The protein below binds the small molecule below.
Small molecule (SMILES): CC(=O)N[C@@H]1[C@@H](O)[C@H](O)[C@@H](CO)O[C@H]1O

Binding-site contacts:
Ligand atom C5 contacts residue ASN714 of chain 1.A at 3.7 Å.
Ligand atom C1 contacts residue ASN714 of chain 1.A at 1.4 Å.
Ligand atom C8 contacts residue THR713 of chain 1.A at 4.3 Å.
Ligand atom O7 contacts residue GLN1068 of chain 1.A at 3.0 Å (h-bond).
Ligand atom C4 contacts residue LEU919 of chain 1.A at 4.3 Å (hydrophobic).
Ligand atom C2 contacts residue ASN714 of chain 1.A at 2.5 Å.
Ligand atom C8 contacts residue ASN714 of chain 1.A at 4.5 Å.
Ligand atom N2 contacts residue ASN714 of chain 1.A at 2.9 Å (h-bond).
Ligand atom C7 contacts residue ASN714 of chain 1.A at 3.4 Å.
Ligand atom C3 contacts residue ASN714 of chain 1.A at 3.8 Å.
Ligand atom C4 contacts residue ASN714 of chain 1.A at 4.2 Å.
Ligand atom C2 contacts residue GLN1068 of chain 1.A at 4.5 Å.
Ligand atom C3 contacts residue LEU919 of chain 1.A at 4.1 Å (hydrophobic).
Ligand atom C7 contacts residue GLN1068 of chain 1.A at 3.9 Å.
Ligand atom O4 contacts residue LEU919 of chain 1.A at 3.7 Å.
Ligand atom C1 contacts residue GLN1068 of chain 1.A at 4.2 Å.
Ligand atom O5 contacts residue GLN1068 of chain 1.A at 4.1 Å.
Ligand atom C1 contacts residue LEU919 of chain 1.A at 4.2 Å (hydrophobic).
Ligand atom C6 contacts residue LEU919 of chain 1.A at 4.2 Å (hydrophobic).
Ligand atom O5 contacts residue ASN714 of chain 1.A at 2.4 Å (h-bond).
Ligand atom C5 contacts residue LEU919 of chain 1.A at 3.8 Å (hydrophobic).
Ligand atom O7 contacts residue ASN714 of chain 1.A at 3.4 Å (h-bond).

Sequence of chain 1.A:
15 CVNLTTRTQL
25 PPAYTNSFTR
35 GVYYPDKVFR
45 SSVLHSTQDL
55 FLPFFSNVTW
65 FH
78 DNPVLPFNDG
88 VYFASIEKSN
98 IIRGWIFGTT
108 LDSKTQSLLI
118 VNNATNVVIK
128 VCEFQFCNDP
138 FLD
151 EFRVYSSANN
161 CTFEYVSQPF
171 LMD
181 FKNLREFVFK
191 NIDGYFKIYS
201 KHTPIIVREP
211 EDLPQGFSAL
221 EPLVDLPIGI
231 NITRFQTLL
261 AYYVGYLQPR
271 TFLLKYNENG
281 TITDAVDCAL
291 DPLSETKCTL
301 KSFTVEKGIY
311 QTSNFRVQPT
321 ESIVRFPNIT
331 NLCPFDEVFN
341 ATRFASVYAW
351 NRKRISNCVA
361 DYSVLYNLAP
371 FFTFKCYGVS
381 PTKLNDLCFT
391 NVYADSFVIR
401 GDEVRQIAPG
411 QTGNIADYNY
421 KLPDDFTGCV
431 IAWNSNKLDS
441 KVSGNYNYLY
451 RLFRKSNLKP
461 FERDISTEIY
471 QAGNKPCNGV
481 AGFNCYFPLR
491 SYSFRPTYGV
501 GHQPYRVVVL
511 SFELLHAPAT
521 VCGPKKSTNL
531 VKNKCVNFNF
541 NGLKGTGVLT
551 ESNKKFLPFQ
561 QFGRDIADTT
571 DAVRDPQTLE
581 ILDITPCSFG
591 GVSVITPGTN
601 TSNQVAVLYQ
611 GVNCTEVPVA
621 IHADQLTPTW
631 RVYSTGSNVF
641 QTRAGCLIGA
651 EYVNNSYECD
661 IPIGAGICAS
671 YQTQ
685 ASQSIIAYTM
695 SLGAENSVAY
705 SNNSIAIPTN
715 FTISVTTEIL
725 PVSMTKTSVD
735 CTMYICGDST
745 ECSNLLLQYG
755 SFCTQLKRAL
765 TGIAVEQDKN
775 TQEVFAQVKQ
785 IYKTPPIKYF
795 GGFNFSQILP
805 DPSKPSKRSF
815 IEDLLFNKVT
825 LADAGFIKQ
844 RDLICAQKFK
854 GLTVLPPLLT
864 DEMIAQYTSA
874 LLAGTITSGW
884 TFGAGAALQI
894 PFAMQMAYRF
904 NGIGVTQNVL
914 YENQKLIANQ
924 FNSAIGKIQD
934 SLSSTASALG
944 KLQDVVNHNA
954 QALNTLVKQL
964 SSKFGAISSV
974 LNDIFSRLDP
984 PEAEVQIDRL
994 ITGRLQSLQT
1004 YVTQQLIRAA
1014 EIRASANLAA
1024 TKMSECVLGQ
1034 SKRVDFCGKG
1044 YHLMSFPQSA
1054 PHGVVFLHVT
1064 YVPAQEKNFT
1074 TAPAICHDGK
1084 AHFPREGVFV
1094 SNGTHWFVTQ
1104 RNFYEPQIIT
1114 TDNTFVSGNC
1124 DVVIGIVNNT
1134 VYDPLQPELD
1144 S